Binding-site contacts:
Ligand atom C5' contacts residue SER140 of chain 1.B at 3.5 Å.
Ligand atom C4 contacts residue VAL128 of chain 1.B at 4.1 Å (hydrophobic).
Ligand atom P contacts residue THR170 of chain 1.B at 3.5 Å.
Ligand atom C6 contacts residue VAL128 of chain 1.B at 3.7 Å (hydrophobic).
Ligand atom N1 contacts residue VAL128 of chain 1.B at 4.1 Å.
Ligand atom C5' contacts residue ARG141 of chain 1.B at 3.6 Å.
Ligand atom O4' contacts residue GLY137 of chain 1.B at 3.5 Å (h-bond).
Ligand atom N1 contacts residue ILE167 of chain 1.B at 3.8 Å.
Ligand atom O2 contacts residue ILE167 of chain 1.B at 4.0 Å.
Ligand atom C2 contacts residue GLY137 of chain 1.B at 3.9 Å.
Ligand atom O2' contacts residue GLY137 of chain 1.B at 3.2 Å (h-bond).
Ligand atom C2 contacts residue ILE167 of chain 1.B at 3.7 Å (hydrophobic).
Ligand atom OP1 contacts residue ARG141 of chain 1.B at 2.9 Å (salt-bridge).
Ligand atom O4' contacts residue ILE139 of chain 1.B at 4.0 Å.
Ligand atom OP1 contacts residue SER140 of chain 1.B at 3.5 Å.
Ligand atom OP2 contacts residue THR170 of chain 1.B at 2.9 Å (h-bond).
Ligand atom C2' contacts residue GLY137 of chain 1.B at 3.7 Å.
Ligand atom OP2 contacts residue ARG169 of chain 1.B at 3.0 Å.
Ligand atom N3 contacts residue ILE167 of chain 1.B at 3.9 Å.
Ligand atom C4' contacts residue ILE139 of chain 1.B at 3.1 Å (hydrophobic).
Ligand atom OP3 contacts residue THR170 of chain 1.B at 3.0 Å (h-bond).
Ligand atom O2 contacts residue GLY137 of chain 1.B at 2.8 Å (h-bond).
Ligand atom N1 contacts residue GLY137 of chain 1.B at 4.2 Å.
Ligand atom P contacts residue ARG169 of chain 1.B at 3.3 Å.
Ligand atom C6 contacts residue ILE167 of chain 1.B at 4.1 Å (hydrophobic).
Ligand atom O2 contacts residue ALA136 of chain 1.B at 3.3 Å.
Ligand atom P contacts residue ARG141 of chain 1.B at 4.0 Å.
Ligand atom C5 contacts residue VAL128 of chain 1.B at 3.7 Å (hydrophobic).
Ligand atom O4 contacts residue ALA123 of chain 1.B at 3.5 Å.
Ligand atom C5 contacts residue ARG169 of chain 1.B at 3.9 Å.
Ligand atom C3' contacts residue ILE139 of chain 1.B at 4.2 Å (hydrophobic).
Ligand atom C4 contacts residue ALA123 of chain 1.B at 4.2 Å (hydrophobic).
Ligand atom O4' contacts residue GLY138 of chain 1.B at 4.2 Å.
Ligand atom OP1 contacts residue ARG169 of chain 1.B at 2.6 Å (salt-bridge).
Ligand atom O4' contacts residue ILE167 of chain 1.B at 3.8 Å.
Ligand atom C5' contacts residue THR170 of chain 1.B at 4.0 Å.
Ligand atom O5' contacts residue ARG169 of chain 1.B at 4.0 Å.
Ligand atom C1' contacts residue GLY137 of chain 1.B at 3.1 Å.
Ligand atom C5' contacts residue ILE139 of chain 1.B at 2.9 Å (hydrophobic).
Ligand atom O3' contacts residue ILE139 of chain 1.B at 4.0 Å.

Sequence of chain 1.B:
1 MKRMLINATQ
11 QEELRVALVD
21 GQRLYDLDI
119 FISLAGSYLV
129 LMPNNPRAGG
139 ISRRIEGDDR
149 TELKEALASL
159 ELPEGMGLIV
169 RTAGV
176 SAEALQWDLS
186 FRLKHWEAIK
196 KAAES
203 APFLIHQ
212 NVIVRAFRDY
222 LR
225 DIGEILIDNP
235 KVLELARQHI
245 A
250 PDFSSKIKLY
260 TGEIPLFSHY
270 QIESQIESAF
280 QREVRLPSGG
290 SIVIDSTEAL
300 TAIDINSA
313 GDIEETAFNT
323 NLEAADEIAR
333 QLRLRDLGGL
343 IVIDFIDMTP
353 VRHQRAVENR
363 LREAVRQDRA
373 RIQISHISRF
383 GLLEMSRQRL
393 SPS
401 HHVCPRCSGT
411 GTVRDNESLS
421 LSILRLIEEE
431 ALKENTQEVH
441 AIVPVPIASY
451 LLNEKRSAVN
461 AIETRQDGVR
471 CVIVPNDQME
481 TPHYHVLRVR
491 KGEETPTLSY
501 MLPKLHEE

The protein below binds the small molecule below.
Small molecule (SMILES): Nc1nc(=O)c2ncn([C@@H]3O[C@H](CO[P](=O)(O)O[C@H]4[C@@H](O)[C@H](n5ccc(=O)[nH]c5=O)O[C@@H]4CO[P](=O)(O)O[C@H]4[C@@H](O)[C@H](n5ccc(=O)[nH]c5=O)O[C@@H]4COP(=O)(O)O)[C@@H](O)[C@H]3O)c2[nH]1